Sequence of chain 9.A:
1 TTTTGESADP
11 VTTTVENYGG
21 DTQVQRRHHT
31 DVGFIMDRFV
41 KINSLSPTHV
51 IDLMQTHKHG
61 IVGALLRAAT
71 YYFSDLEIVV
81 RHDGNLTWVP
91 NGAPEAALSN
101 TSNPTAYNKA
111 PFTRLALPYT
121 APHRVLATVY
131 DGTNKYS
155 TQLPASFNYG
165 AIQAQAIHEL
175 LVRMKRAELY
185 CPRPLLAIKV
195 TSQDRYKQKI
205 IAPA

Binding-site contacts:
Ligand atom C6 contacts residue THR134 of chain 9.B at 3.5 Å.
Ligand atom C5 contacts residue THR134 of chain 9.B at 3.9 Å.
Ligand atom O6 contacts residue ARG135 of chain 9.B at 3.6 Å.
Ligand atom O3 contacts residue ASP59 of chain 8.C at 4.0 Å.
Ligand atom O6S contacts residue ARG135 of chain 9.B at 3.7 Å.
Ligand atom O1 contacts residue ASP133 of chain 9.B at 4.1 Å.
Ligand atom S2 contacts residue ARG135 of chain 9.B at 4.0 Å.
Ligand atom O2S contacts residue ASP58 of chain 8.C at 2.3 Å (salt-bridge).
Ligand atom O6S contacts residue LYS193 of chain 9.A at 3.4 Å.
Ligand atom O1S contacts residue ASP59 of chain 8.C at 3.0 Å.
Ligand atom O5S contacts residue ARG135 of chain 9.B at 3.6 Å.
Ligand atom O5S contacts residue ASN88 of chain 8.C at 3.0 Å (h-bond).
Ligand atom O6 contacts residue LYS193 of chain 9.A at 3.5 Å.
Ligand atom O2S contacts residue ARG56 of chain 8.C at 4.1 Å.
Ligand atom C5 contacts residue ARG135 of chain 9.B at 4.1 Å.
Ligand atom O2S contacts residue ASP59 of chain 8.C at 3.2 Å.
Ligand atom O1S contacts residue ASP58 of chain 8.C at 4.1 Å.
Ligand atom O6S contacts residue ASN88 of chain 8.C at 3.9 Å.
Ligand atom O3S contacts residue LYS193 of chain 9.A at 3.1 Å (salt-bridge).
Ligand atom O5 contacts residue ARG135 of chain 9.B at 3.2 Å.
Ligand atom O5S contacts residue ARG56 of chain 8.C at 3.6 Å (salt-bridge).
Ligand atom C4 contacts residue LYS193 of chain 9.A at 3.4 Å.
Ligand atom S2 contacts residue ARG56 of chain 8.C at 3.4 Å (salt-bridge).
Ligand atom O4 contacts residue THR195 of chain 9.A at 3.7 Å.
Ligand atom N2 contacts residue ARG56 of chain 8.C at 3.9 Å.
Ligand atom S1 contacts residue ASP58 of chain 8.C at 3.7 Å.
Ligand atom C6 contacts residue ARG135 of chain 9.B at 3.8 Å.
Ligand atom O3 contacts residue ARG56 of chain 8.C at 3.9 Å.
Ligand atom O3 contacts residue LYS193 of chain 9.A at 2.8 Å (salt-bridge).
Ligand atom C3 contacts residue ARG56 of chain 8.C at 3.9 Å.
Ligand atom S1 contacts residue ASP59 of chain 8.C at 3.7 Å.
Ligand atom O3S contacts residue THR134 of chain 9.B at 3.3 Å (h-bond).
Ligand atom O4S contacts residue ARG56 of chain 8.C at 2.5 Å (salt-bridge).
Ligand atom C3 contacts residue LYS193 of chain 9.A at 3.6 Å.
Ligand atom C1 contacts residue ASP133 of chain 9.B at 4.0 Å.
Ligand atom O5 contacts residue LYS193 of chain 9.A at 3.6 Å.
Ligand atom S2 contacts residue ASN88 of chain 8.C at 4.0 Å.
Ligand atom O6B contacts residue LYS193 of chain 9.A at 4.1 Å.
Ligand atom O6S contacts residue ARG56 of chain 8.C at 3.7 Å.
Ligand atom C2 contacts residue LYS193 of chain 9.A at 3.6 Å.

Sequence of chain 8.C:
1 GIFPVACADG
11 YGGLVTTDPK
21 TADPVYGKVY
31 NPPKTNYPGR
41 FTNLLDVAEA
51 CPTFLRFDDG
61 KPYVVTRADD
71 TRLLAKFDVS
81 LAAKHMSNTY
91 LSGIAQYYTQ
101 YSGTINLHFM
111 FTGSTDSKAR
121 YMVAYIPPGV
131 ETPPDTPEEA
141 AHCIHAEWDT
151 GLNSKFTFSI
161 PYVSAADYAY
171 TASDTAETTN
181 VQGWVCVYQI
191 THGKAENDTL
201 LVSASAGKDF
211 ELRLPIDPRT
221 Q

Sequence of chain 9.B:
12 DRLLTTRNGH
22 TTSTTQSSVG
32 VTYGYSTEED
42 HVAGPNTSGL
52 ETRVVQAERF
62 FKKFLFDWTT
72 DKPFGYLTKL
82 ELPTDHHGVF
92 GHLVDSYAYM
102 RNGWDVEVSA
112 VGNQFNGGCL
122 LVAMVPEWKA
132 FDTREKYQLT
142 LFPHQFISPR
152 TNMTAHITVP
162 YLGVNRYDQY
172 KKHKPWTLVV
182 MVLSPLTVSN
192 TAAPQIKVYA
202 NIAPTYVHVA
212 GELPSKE

A small-molecule ligand and the protein it binds are described below.
Small molecule (SMILES): O=C(O)[C@@H]1O[C@@H](O[C@H]2[C@H](O)[C@@H](NS(=O)(=O)O)[C@@H](O)O[C@@H]2COS(=O)(=O)O)[C@H](OS(=O)(=O)O)[C@@H](O)[C@@H]1O[C@H]1O[C@H](COS(=O)(=O)O)[C@@H](O)[C@H](O)[C@H]1NS(=O)(=O)O